This protein binds this small molecule.
Small molecule (SMILES): Nc1ccc(CNC(=O)NCC(=O)N2CCC[C@@H]2c2ccccc2Br)cc1

Sequence of chain 1.A:
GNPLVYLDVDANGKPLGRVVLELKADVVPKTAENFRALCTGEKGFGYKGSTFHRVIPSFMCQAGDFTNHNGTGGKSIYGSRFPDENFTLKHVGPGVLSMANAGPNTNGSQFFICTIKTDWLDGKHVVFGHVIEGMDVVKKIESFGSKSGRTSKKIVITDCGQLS

Binding-site contacts:
Ligand atom O contacts residue ASN101 of chain 1.A at 3.0 Å (h-bond).
Ligand atom NAP contacts residue GLN62 of chain 1.A at 3.6 Å.
Ligand atom O contacts residue ALA100 of chain 1.A at 3.2 Å.
Ligand atom CAT contacts residue GLN62 of chain 1.A at 3.5 Å.
Ligand atom CAR contacts residue PHE112 of chain 1.A at 3.9 Å (hydrophobic).
Ligand atom NAI contacts residue ASN101 of chain 1.A at 3.2 Å (h-bond).
Ligand atom BR contacts residue ARG54 of chain 1.A at 3.8 Å.
Ligand atom NAG contacts residue GLY108 of chain 1.A at 3.7 Å.
Ligand atom CAJ contacts residue GLN62 of chain 1.A at 3.9 Å.
Ligand atom OAL contacts residue GLN62 of chain 1.A at 3.0 Å (h-bond).
Ligand atom CAT contacts residue ARG54 of chain 1.A at 3.7 Å.
Ligand atom CAQ contacts residue GLN62 of chain 1.A at 3.8 Å.
Ligand atom CAJ contacts residue ASN101 of chain 1.A at 3.4 Å.
Ligand atom CA contacts residue ARG54 of chain 1.A at 3.6 Å.
Ligand atom CAB contacts residue ALA100 of chain 1.A at 3.8 Å (hydrophobic).
Ligand atom CAQ contacts residue PHE112 of chain 1.A at 3.5 Å (hydrophobic).
Ligand atom CA contacts residue ASN101 of chain 1.A at 3.9 Å.
Ligand atom CAA contacts residue ASN101 of chain 1.A at 3.7 Å.
Ligand atom N contacts residue ASN101 of chain 1.A at 2.9 Å (h-bond).
Ligand atom CAB contacts residue ASN101 of chain 1.A at 3.6 Å.
Ligand atom CAA contacts residue GLN110 of chain 1.A at 3.9 Å.
Ligand atom CAC contacts residue THR106 of chain 1.A at 3.8 Å.
Ligand atom CAS contacts residue MET60 of chain 1.A at 3.5 Å (hydrophobic).
Ligand atom OAL contacts residue ARG54 of chain 1.A at 2.9 Å (salt-bridge).
Ligand atom NAG contacts residue ARG81 of chain 1.A at 3.5 Å (salt-bridge).
Ligand atom CAD contacts residue THR72 of chain 1.A at 4.0 Å.
Ligand atom CAR contacts residue LEU121 of chain 1.A at 3.9 Å (hydrophobic).
Ligand atom NAG contacts residue THR106 of chain 1.A at 3.1 Å (h-bond).
Ligand atom O contacts residue HIS125 of chain 1.A at 3.3 Å.
Ligand atom CAF contacts residue GLN110 of chain 1.A at 3.5 Å.
Ligand atom C contacts residue HIS125 of chain 1.A at 3.8 Å.
Ligand atom CAD contacts residue GLN110 of chain 1.A at 3.9 Å.
Ligand atom CAD contacts residue ARG81 of chain 1.A at 3.8 Å.
Ligand atom CAJ contacts residue ARG54 of chain 1.A at 3.9 Å.
Ligand atom CAH contacts residue GLY71 of chain 1.A at 3.4 Å.
Ligand atom CAW contacts residue LEU121 of chain 1.A at 3.6 Å (hydrophobic).
Ligand atom CAE contacts residue THR72 of chain 1.A at 3.8 Å.
Ligand atom CAE contacts residue GLN110 of chain 1.A at 3.6 Å.
Ligand atom CAS contacts residue GLN62 of chain 1.A at 3.5 Å.
Ligand atom CAX contacts residue HIS125 of chain 1.A at 3.8 Å.